Sequence of chain 1.G:
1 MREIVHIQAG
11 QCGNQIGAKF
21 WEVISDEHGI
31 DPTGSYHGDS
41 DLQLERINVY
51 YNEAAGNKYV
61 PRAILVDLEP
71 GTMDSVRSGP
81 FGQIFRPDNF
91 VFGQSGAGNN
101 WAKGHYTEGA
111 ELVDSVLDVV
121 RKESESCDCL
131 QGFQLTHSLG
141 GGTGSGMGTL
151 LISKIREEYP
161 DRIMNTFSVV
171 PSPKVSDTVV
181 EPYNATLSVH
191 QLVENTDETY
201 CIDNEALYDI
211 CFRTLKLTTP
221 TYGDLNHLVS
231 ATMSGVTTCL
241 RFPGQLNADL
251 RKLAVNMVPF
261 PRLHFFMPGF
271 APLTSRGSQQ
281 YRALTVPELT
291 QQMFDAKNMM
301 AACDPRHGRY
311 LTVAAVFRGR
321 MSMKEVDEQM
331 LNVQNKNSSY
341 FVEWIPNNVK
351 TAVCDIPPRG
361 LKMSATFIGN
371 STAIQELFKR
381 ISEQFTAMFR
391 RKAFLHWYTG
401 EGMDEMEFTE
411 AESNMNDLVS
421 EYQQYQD

Binding-site contacts:
Ligand atom O2G contacts residue MG1 of chain 1.Z at 2.3 Å.
Ligand atom C6 contacts residue GLN15 of chain 1.G at 3.8 Å.
Ligand atom C2 contacts residue ASN204 of chain 1.G at 3.5 Å.
Ligand atom N1 contacts residue ASN226 of chain 1.G at 2.6 Å (h-bond).
Ligand atom O1G contacts residue THR143 of chain 1.G at 3.0 Å (h-bond).
Ligand atom O1G contacts residue MG1 of chain 1.Z at 3.6 Å.
Ligand atom O1B contacts residue GLN11 of chain 1.G at 3.5 Å (h-bond).
Ligand atom PG contacts residue GLY142 of chain 1.G at 3.8 Å.
Ligand atom C2' contacts residue TYR222 of chain 1.G at 3.4 Å (hydrophobic).
Ligand atom PB contacts residue MG1 of chain 1.Z at 3.3 Å.
Ligand atom O3' contacts residue GLU181 of chain 1.G at 3.5 Å (salt-bridge).
Ligand atom O1B contacts residue GLY144 of chain 1.G at 3.3 Å (h-bond).
Ligand atom O1B contacts residue THR143 of chain 1.G at 3.7 Å.
Ligand atom C2 contacts residue ASN226 of chain 1.G at 3.6 Å.
Ligand atom N2 contacts residue ASN204 of chain 1.G at 2.9 Å (h-bond).
Ligand atom C5 contacts residue GLN15 of chain 1.G at 3.8 Å.
Ligand atom O4' contacts residue SER138 of chain 1.G at 3.8 Å.
Ligand atom O3G contacts residue GLY141 of chain 1.G at 3.7 Å.
Ligand atom PG contacts residue MG1 of chain 1.Z at 3.3 Å.
Ligand atom O2B contacts residue MG1 of chain 1.Z at 2.0 Å.
Ligand atom O6 contacts residue ASN226 of chain 1.G at 3.1 Å (h-bond).
Ligand atom O1A contacts residue SER138 of chain 1.G at 3.8 Å.
Ligand atom O6 contacts residue GLN15 of chain 1.G at 3.0 Å (h-bond).
Ligand atom O2A contacts residue GLN11 of chain 1.G at 3.2 Å (h-bond).
Ligand atom N2 contacts residue ASN226 of chain 1.G at 3.7 Å.
Ligand atom O1G contacts residue ALA97 of chain 1.G at 3.3 Å (h-bond).
Ligand atom O1A contacts residue GLN11 of chain 1.G at 3.7 Å.
Ligand atom O3B contacts residue MG1 of chain 1.Z at 3.6 Å.
Ligand atom O1A contacts residue CYS12 of chain 1.G at 3.1 Å (h-bond).
Ligand atom O3G contacts residue ASN99 of chain 1.G at 3.0 Å (h-bond).
Ligand atom O1B contacts residue GLY10 of chain 1.G at 3.2 Å.
Ligand atom O3B contacts residue THR143 of chain 1.G at 3.1 Å (h-bond).
Ligand atom C6 contacts residue ASN226 of chain 1.G at 3.3 Å.
Ligand atom O2' contacts residue TYR222 of chain 1.G at 2.5 Å (h-bond).
Ligand atom O3B contacts residue GLY142 of chain 1.G at 3.5 Å (h-bond).
Ligand atom N7 contacts residue GLN15 of chain 1.G at 3.2 Å (h-bond).
Ligand atom O3G contacts residue GLY142 of chain 1.G at 2.8 Å (h-bond).
Ligand atom C3A contacts residue GLY141 of chain 1.G at 3.7 Å.
Ligand atom O2B contacts residue GLN11 of chain 1.G at 3.3 Å (h-bond).
Ligand atom N3 contacts residue ASN204 of chain 1.G at 3.1 Å (h-bond).

This small molecule binds to this protein.
Small molecule (SMILES): Nc1nc2c(ncn2[C@@H]2O[C@H](CO[P](=O)(O)C[P](=O)(O)OP(=O)(O)O)[C@@H](O)[C@H]2O)c(=O)[nH]1